Sequence of chain 1.A:
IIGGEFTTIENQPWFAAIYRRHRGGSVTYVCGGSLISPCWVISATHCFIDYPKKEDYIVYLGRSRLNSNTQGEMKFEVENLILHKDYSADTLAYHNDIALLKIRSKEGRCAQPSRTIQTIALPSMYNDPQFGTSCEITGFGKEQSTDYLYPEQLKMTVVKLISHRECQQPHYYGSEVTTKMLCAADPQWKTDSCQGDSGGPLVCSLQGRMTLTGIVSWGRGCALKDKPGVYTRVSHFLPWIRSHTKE

This small molecule binds to this protein.
Small molecule (SMILES): CC(C)C[C@@H]1NC(=O)[C@H](Cc2ccc(O)cc2)NC(=O)[C@@H](C)NC(=O)[C@H](CO)NC(=O)[C@H](Cc2ccc(O)cc2)NC(=O)[C@H](C)NC(=O)[C@@H]2CCCN2C(=O)[C@@H](N)CSSC[C@@H](C=O)NC(=O)[C@H](CC(=O)O)NC1=O

Binding-site contacts:
Ligand atom CB contacts residue GLY219 of chain 1.A at 3.8 Å.
Ligand atom OD1 contacts residue LEU224 of chain 1.A at 3.8 Å.
Ligand atom C contacts residue ARG220 of chain 1.A at 3.8 Å.
Ligand atom O contacts residue THR91 of chain 1.A at 3.0 Å (h-bond).
Ligand atom O contacts residue LEU92 of chain 1.A at 3.3 Å.
Ligand atom O contacts residue GLY219 of chain 1.A at 3.9 Å.
Ligand atom CA contacts residue THR91 of chain 1.A at 3.8 Å.
Ligand atom C contacts residue CYS222 of chain 1.A at 3.8 Å (hydrophobic).
Ligand atom OG contacts residue TRP218 of chain 1.A at 3.4 Å.
Ligand atom N contacts residue GLY221 of chain 1.A at 3.7 Å.
Ligand atom CG contacts residue LEU224 of chain 1.A at 3.7 Å (hydrophobic).
Ligand atom CB contacts residue ARG220 of chain 1.A at 3.3 Å.
Ligand atom CA contacts residue GLY221 of chain 1.A at 3.8 Å.
Ligand atom N contacts residue THR91 of chain 1.A at 3.6 Å.
Ligand atom C contacts residue MRZ1 of chain 1.G at 3.9 Å.
Ligand atom N contacts residue GLY219 of chain 1.A at 2.7 Å (h-bond).
Ligand atom C contacts residue GLY221 of chain 1.A at 3.9 Å.
Ligand atom C contacts residue GLY219 of chain 1.A at 3.5 Å.
Ligand atom O contacts residue CYS222 of chain 1.A at 3.5 Å (h-bond).
Ligand atom SG contacts residue ARG220 of chain 1.A at 3.6 Å.
Ligand atom O contacts residue GLN195 of chain 1.A at 3.5 Å.
Ligand atom CA contacts residue ARG220 of chain 1.A at 3.5 Å.
Ligand atom O contacts residue GLY221 of chain 1.A at 3.4 Å.
Ligand atom CB contacts residue MRZ1 of chain 1.G at 1.5 Å.
Ligand atom O contacts residue ARG220 of chain 1.A at 2.8 Å (salt-bridge).
Ligand atom CE1 contacts residue SER145 of chain 1.A at 3.8 Å.
Ligand atom N contacts residue LEU92 of chain 1.A at 3.7 Å.
Ligand atom N contacts residue MRZ1 of chain 1.G at 3.3 Å.
Ligand atom O contacts residue SER145 of chain 1.A at 3.7 Å.
Ligand atom CA contacts residue ARG220 of chain 1.A at 3.9 Å.
Ligand atom C contacts residue LEU92 of chain 1.A at 3.6 Å (hydrophobic).
Ligand atom CA contacts residue LEU92 of chain 1.A at 3.7 Å (hydrophobic).
Ligand atom CD1 contacts residue SER145 of chain 1.A at 3.9 Å.
Ligand atom OD1 contacts residue ARG220 of chain 1.A at 2.9 Å (salt-bridge).
Ligand atom CA contacts residue GLY219 of chain 1.A at 3.3 Å.
Ligand atom O contacts residue CYS194 of chain 1.A at 3.9 Å.
Ligand atom OG contacts residue GLY219 of chain 1.A at 3.2 Å (h-bond).
Ligand atom CB contacts residue GLN195 of chain 1.A at 3.7 Å.
Ligand atom CA contacts residue MRZ1 of chain 1.G at 2.8 Å.
Ligand atom CB contacts residue LEU224 of chain 1.A at 3.9 Å (hydrophobic).